The protein below binds the small molecule below.
Small molecule (SMILES): C[C@@H]1OC[C@@H](O)[C@H](O[C@@H]2O[C@H](CO)[C@@H](O)[C@H](O)[C@H]2O)[C@@H]1O

Binding-site contacts:
Ligand atom C4 contacts residue THR16 of chain 1.A at 3.5 Å.
Ligand atom O4 contacts residue THR16 of chain 1.A at 4.5 Å.
Ligand atom C1 contacts residue THR16 of chain 1.A at 1.4 Å.
Ligand atom C1 contacts residue CYS17 of chain 1.A at 4.1 Å (hydrophobic).
Ligand atom O2 contacts residue THR16 of chain 1.A at 2.7 Å (h-bond).
Ligand atom C5 contacts residue CYS17 of chain 1.A at 4.1 Å (hydrophobic).
Ligand atom C4 contacts residue CYS17 of chain 1.A at 3.8 Å (hydrophobic).
Ligand atom C3 contacts residue CYS17 of chain 1.A at 4.0 Å (hydrophobic).
Ligand atom C3 contacts residue THR16 of chain 1.A at 2.9 Å.
Ligand atom C2 contacts residue THR16 of chain 1.A at 2.4 Å.
Ligand atom C5 contacts residue THR16 of chain 1.A at 2.8 Å.
Ligand atom C6 contacts residue CYS17 of chain 1.A at 4.4 Å (hydrophobic).
Ligand atom O3 contacts residue THR16 of chain 1.A at 4.2 Å.
Ligand atom C5 contacts residue CYS17 of chain 1.A at 4.0 Å (hydrophobic).
Ligand atom C6 contacts residue CYS17 of chain 1.A at 4.0 Å (hydrophobic).
Ligand atom O5 contacts residue THR16 of chain 1.A at 4.4 Å.
Ligand atom C6 contacts residue THR16 of chain 1.A at 4.2 Å.
Ligand atom O5 contacts residue CYS17 of chain 1.A at 4.0 Å.
Ligand atom O5 contacts residue THR16 of chain 1.A at 2.3 Å (h-bond).

Sequence of chain 1.A:
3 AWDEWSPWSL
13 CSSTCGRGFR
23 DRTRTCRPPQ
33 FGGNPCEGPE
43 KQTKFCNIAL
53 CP